This small molecule binds to this protein.
Small molecule (SMILES): O=C([O-])C(=O)[O-]

Binding-site contacts:
Ligand atom O4 contacts residue THR459 of chain 1.A at 2.6 Å (h-bond).
Ligand atom O4 contacts residue ASP395 of chain 1.A at 4.4 Å.
Ligand atom O1 contacts residue ALA465 of chain 1.A at 3.3 Å.
Ligand atom O1 contacts residue THR464 of chain 1.A at 4.2 Å.
Ligand atom C1 contacts residue TYR526 of chain 1.A at 2.9 Å (hydrophobic).
Ligand atom O3 contacts residue ALA465 of chain 1.A at 2.2 Å.
Ligand atom O1 contacts residue HIS595 of chain 1.A at 4.1 Å.
Ligand atom C1 contacts residue FE1 of chain 1.C at 2.8 Å.
Ligand atom O2 contacts residue FE1 of chain 1.C at 2.2 Å.
Ligand atom O3 contacts residue TYR526 of chain 1.A at 3.4 Å.
Ligand atom C2 contacts residue ARG463 of chain 1.A at 3.2 Å.
Ligand atom O2 contacts residue ARG463 of chain 1.A at 2.8 Å (salt-bridge).
Ligand atom O3 contacts residue FE1 of chain 1.C at 3.9 Å.
Ligand atom C1 contacts residue ALA466 of chain 1.A at 4.0 Å (hydrophobic).
Ligand atom C2 contacts residue TYR526 of chain 1.A at 3.4 Å (hydrophobic).
Ligand atom C2 contacts residue THR464 of chain 1.A at 4.3 Å.
Ligand atom C2 contacts residue FE1 of chain 1.C at 2.9 Å.
Ligand atom O2 contacts residue TYR433 of chain 1.A at 4.1 Å.
Ligand atom O1 contacts residue ASP395 of chain 1.A at 3.1 Å (salt-bridge).
Ligand atom C2 contacts residue THR459 of chain 1.A at 3.8 Å.
Ligand atom O3 contacts residue THR464 of chain 1.A at 3.8 Å.
Ligand atom O1 contacts residue FE1 of chain 1.C at 1.9 Å.
Ligand atom C1 contacts residue ASP395 of chain 1.A at 3.6 Å.
Ligand atom C2 contacts residue ASP395 of chain 1.A at 3.4 Å.
Ligand atom C1 contacts residue THR459 of chain 1.A at 4.3 Å.
Ligand atom O3 contacts residue ALA466 of chain 1.A at 3.0 Å (h-bond).
Ligand atom C2 contacts residue ALA465 of chain 1.A at 4.1 Å (hydrophobic).
Ligand atom O4 contacts residue ALA466 of chain 1.A at 4.2 Å.
Ligand atom O1 contacts residue TYR433 of chain 1.A at 2.6 Å (h-bond).
Ligand atom O1 contacts residue TYR526 of chain 1.A at 2.1 Å (h-bond).
Ligand atom O4 contacts residue TYR526 of chain 1.A at 4.3 Å.
Ligand atom C1 contacts residue THR464 of chain 1.A at 4.1 Å.
Ligand atom O2 contacts residue HIS595 of chain 1.A at 3.5 Å (h-bond).
Ligand atom O4 contacts residue FE1 of chain 1.C at 4.2 Å.
Ligand atom C1 contacts residue TYR433 of chain 1.A at 3.8 Å (hydrophobic).
Ligand atom O2 contacts residue ASP395 of chain 1.A at 2.6 Å (salt-bridge).
Ligand atom O2 contacts residue TYR526 of chain 1.A at 3.0 Å (h-bond).
Ligand atom O4 contacts residue ARG463 of chain 1.A at 2.8 Å (salt-bridge).
Ligand atom O3 contacts residue THR459 of chain 1.A at 3.8 Å.
Ligand atom C1 contacts residue ALA465 of chain 1.A at 3.0 Å (hydrophobic).

Sequence of chain 1.A:
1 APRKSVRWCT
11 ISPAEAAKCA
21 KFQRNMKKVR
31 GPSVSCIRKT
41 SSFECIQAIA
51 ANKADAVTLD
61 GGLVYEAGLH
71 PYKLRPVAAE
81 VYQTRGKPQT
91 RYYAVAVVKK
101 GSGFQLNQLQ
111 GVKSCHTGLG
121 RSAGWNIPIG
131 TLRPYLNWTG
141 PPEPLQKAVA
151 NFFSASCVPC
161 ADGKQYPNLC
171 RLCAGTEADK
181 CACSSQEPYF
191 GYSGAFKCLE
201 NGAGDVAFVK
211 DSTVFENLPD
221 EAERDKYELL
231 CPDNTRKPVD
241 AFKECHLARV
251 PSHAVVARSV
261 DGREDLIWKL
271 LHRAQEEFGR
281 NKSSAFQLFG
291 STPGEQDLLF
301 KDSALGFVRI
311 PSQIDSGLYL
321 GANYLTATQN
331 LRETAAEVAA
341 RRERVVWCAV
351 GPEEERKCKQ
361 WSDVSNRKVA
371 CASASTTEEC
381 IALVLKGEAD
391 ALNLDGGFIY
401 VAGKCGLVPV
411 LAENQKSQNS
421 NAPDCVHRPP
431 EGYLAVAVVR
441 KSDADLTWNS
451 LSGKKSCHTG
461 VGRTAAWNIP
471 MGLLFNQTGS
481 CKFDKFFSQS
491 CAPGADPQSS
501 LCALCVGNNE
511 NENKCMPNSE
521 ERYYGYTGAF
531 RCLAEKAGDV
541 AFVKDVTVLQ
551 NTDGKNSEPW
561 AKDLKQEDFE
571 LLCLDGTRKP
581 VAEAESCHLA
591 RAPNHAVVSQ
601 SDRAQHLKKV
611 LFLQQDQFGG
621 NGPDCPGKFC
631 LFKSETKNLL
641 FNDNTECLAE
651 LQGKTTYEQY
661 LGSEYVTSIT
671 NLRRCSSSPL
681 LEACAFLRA